Sequence of chain 1.E:
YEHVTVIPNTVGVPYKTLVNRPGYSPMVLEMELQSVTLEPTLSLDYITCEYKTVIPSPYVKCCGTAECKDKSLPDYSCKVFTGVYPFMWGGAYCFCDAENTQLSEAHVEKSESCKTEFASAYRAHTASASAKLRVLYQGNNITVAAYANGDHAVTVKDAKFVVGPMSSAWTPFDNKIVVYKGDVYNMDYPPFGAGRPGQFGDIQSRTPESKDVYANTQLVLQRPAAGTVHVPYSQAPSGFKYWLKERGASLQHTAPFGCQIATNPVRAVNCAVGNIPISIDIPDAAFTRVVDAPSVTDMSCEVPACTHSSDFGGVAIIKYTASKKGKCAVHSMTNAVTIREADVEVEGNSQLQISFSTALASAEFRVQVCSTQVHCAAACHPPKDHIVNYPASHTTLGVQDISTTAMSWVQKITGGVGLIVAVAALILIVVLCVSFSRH

Sequence of chain 1.F:
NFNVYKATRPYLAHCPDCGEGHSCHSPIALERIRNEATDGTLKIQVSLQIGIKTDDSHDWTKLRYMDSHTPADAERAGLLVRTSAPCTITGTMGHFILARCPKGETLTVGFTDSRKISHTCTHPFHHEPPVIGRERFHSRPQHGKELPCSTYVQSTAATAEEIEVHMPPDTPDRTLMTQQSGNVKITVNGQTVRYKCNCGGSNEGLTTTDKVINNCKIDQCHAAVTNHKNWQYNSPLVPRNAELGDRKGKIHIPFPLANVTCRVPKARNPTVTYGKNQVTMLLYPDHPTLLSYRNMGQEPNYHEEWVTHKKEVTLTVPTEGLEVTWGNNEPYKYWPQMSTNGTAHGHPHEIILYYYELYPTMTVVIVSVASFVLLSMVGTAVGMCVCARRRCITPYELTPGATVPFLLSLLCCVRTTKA

Binding-site contacts:
Ligand atom O6 contacts residue THR116 of chain 1.E at 3.5 Å.
Ligand atom C3 contacts residue ASN259 of chain 1.F at 3.8 Å.
Ligand atom C8 contacts residue LYS181 of chain 1.E at 4.1 Å.
Ligand atom C5 contacts residue ASN259 of chain 1.F at 3.7 Å.
Ligand atom O7 contacts residue LYS181 of chain 1.E at 3.9 Å.
Ligand atom C2 contacts residue ASN259 of chain 1.F at 2.4 Å.
Ligand atom C8 contacts residue ASN259 of chain 1.F at 4.4 Å.
Ligand atom N2 contacts residue ASN259 of chain 1.F at 2.9 Å (h-bond).
Ligand atom C1 contacts residue ASN259 of chain 1.F at 1.4 Å.
Ligand atom O7 contacts residue ASN259 of chain 1.F at 2.9 Å (h-bond).
Ligand atom O5 contacts residue THR116 of chain 1.E at 4.0 Å.
Ligand atom C7 contacts residue ASN259 of chain 1.F at 3.1 Å.
Ligand atom O6 contacts residue LYS115 of chain 1.E at 4.4 Å.
Ligand atom C4 contacts residue ASN259 of chain 1.F at 4.2 Å.
Ligand atom O5 contacts residue ASN259 of chain 1.F at 2.4 Å (h-bond).

The small molecule below binds the protein below.
Small molecule (SMILES): CC(=O)N[C@@H]1[C@@H](O)[C@H](O)[C@@H](CO)O[C@H]1O